This small molecule binds to this protein.
Small molecule (SMILES): CCC(C)(C)C(=O)C(=O)N1CCCC[C@H]1C(=O)O[C@H](CCc1ccc(OC)c(OC)c1)c1cccc(OCC(=O)O)c1

Binding-site contacts:
Ligand atom N7 contacts residue TYR101 of chain 1.B at 3.6 Å (h-bond).
Ligand atom C3 contacts residue TRP78 of chain 1.B at 3.3 Å (hydrophobic).
Ligand atom O4 contacts residue TYR45 of chain 1.B at 3.6 Å.
Ligand atom C5 contacts residue TYR45 of chain 1.B at 3.4 Å (hydrophobic).
Ligand atom C12 contacts residue ILE110 of chain 1.B at 3.4 Å (hydrophobic).
Ligand atom C23 contacts residue GLN73 of chain 1.B at 3.5 Å.
Ligand atom C21 contacts residue VAL74 of chain 1.B at 3.7 Å (hydrophobic).
Ligand atom C2 contacts residue TYR101 of chain 1.B at 3.4 Å (hydrophobic).
Ligand atom C22 contacts residue VAL74 of chain 1.B at 3.6 Å (hydrophobic).
Ligand atom C35 contacts residue VAL74 of chain 1.B at 3.3 Å (hydrophobic).
Ligand atom O2 contacts residue TYR101 of chain 1.B at 3.7 Å.
Ligand atom C29 contacts residue GLN73 of chain 1.B at 3.4 Å.
Ligand atom O2 contacts residue ILE75 of chain 1.B at 2.9 Å (h-bond).
Ligand atom C14 contacts residue TYR101 of chain 1.B at 3.4 Å (hydrophobic).
Ligand atom C28 contacts residue PHE65 of chain 1.B at 3.9 Å (hydrophobic).
Ligand atom C12 contacts residue PHE55 of chain 1.B at 3.7 Å (hydrophobic).
Ligand atom C1 contacts residue TYR101 of chain 1.B at 3.2 Å (hydrophobic).
Ligand atom O3 contacts residue TYR101 of chain 1.B at 2.6 Å (h-bond).
Ligand atom C15 contacts residue TYR101 of chain 1.B at 3.9 Å (hydrophobic).
Ligand atom C8 contacts residue TYR101 of chain 1.B at 3.2 Å (hydrophobic).
Ligand atom C35 contacts residue GLY72 of chain 1.B at 3.1 Å.
Ligand atom C22 contacts residue GLN73 of chain 1.B at 3.7 Å.
Ligand atom C13 contacts residue ASP56 of chain 1.B at 3.8 Å.
Ligand atom C20 contacts residue ILE75 of chain 1.B at 3.9 Å (hydrophobic).
Ligand atom C37 contacts residue TYR101 of chain 1.B at 3.5 Å (hydrophobic).
Ligand atom O2 contacts residue VAL74 of chain 1.B at 3.4 Å.
Ligand atom C5 contacts residue PHE65 of chain 1.B at 3.9 Å (hydrophobic).
Ligand atom C22 contacts residue GLY72 of chain 1.B at 3.7 Å.
Ligand atom C37 contacts residue ALA100 of chain 1.B at 3.6 Å (hydrophobic).
Ligand atom C16 contacts residue TYR101 of chain 1.B at 3.4 Å (hydrophobic).
Ligand atom C6 contacts residue TYR45 of chain 1.B at 3.5 Å (hydrophobic).
Ligand atom O34 contacts residue VAL74 of chain 1.B at 3.5 Å (h-bond).
Ligand atom C4 contacts residue PHE65 of chain 1.B at 3.7 Å (hydrophobic).
Ligand atom O1 contacts residue TYR101 of chain 1.B at 3.2 Å (h-bond).
Ligand atom O4 contacts residue ASP56 of chain 1.B at 3.4 Å.
Ligand atom C4 contacts residue TRP78 of chain 1.B at 3.6 Å (hydrophobic).
Ligand atom O4 contacts residue PHE55 of chain 1.B at 3.4 Å.
Ligand atom O36 contacts residue ILE75 of chain 1.B at 3.8 Å.
Ligand atom C27 contacts residue PHE65 of chain 1.B at 3.9 Å (hydrophobic).
Ligand atom O3 contacts residue PHE118 of chain 1.B at 3.6 Å.

Sequence of chain 1.B:
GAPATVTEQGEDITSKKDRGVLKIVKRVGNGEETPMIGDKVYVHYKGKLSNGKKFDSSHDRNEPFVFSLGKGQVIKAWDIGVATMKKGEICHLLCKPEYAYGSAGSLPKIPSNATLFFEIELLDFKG